Sequence of chain 1.A:
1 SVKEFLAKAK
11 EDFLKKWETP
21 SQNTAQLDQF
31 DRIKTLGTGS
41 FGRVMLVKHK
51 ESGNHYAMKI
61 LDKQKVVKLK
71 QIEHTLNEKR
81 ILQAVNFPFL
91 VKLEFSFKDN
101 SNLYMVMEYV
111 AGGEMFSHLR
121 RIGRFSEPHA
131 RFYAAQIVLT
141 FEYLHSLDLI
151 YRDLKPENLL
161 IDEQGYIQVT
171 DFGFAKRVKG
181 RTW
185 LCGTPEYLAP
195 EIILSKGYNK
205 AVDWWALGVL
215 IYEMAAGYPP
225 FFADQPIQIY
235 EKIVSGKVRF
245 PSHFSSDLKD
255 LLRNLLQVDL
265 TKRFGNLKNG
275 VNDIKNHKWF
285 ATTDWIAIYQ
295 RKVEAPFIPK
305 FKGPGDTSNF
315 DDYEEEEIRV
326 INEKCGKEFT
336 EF

The protein below binds the small molecule below.
Small molecule (SMILES): CC[C@H](C)[C@H](NC(=O)[C@H](C)NC(=O)[C@H](CC(N)=O)NC(=O)[C@H](CCCN=C(N)N)NC(=O)[C@H](CCCN=C(N)N)NC(=O)CNC(=O)[C@@H](NC(=O)[C@H](CCCN=C(N)N)NC(=O)CNC(=O)[C@H](CO)NC(=O)[C@H](C)NC(=O)[C@@H](NC(=O)[C@H](Cc1ccccc1)NC(=O)[C@H](CC(=O)O)NC(=O)[C@H](C)NC(=O)[C@H](Cc1ccc(O)cc1)NC(=O)[C@@H](NC(=O)[C@@H](N)[C@@H](C)O)[C@@H](C)O)[C@@H](C)CC)[C@@H](C)O)C(=O)N[C@@H](Cc1cnc[nH]1)C(=O)N[C@H](C=O)CC(=O)O

Binding-site contacts:
Ligand atom NE contacts residue GLU190 of chain 1.A at 2.6 Å (salt-bridge).
Ligand atom N contacts residue LEU185 of chain 1.A at 2.9 Å (h-bond).
Ligand atom N contacts residue PHE116 of chain 1.A at 3.4 Å.
Ligand atom CB contacts residue GLU157 of chain 1.A at 3.2 Å.
Ligand atom NH2 contacts residue GLU114 of chain 1.A at 2.6 Å (salt-bridge).
Ligand atom NH2 contacts residue GLU157 of chain 1.A at 2.9 Å (salt-bridge).
Ligand atom CA contacts residue LEU185 of chain 1.A at 3.4 Å (hydrophobic).
Ligand atom O contacts residue ARG120 of chain 1.A at 3.0 Å (salt-bridge).
Ligand atom CZ contacts residue GLU217 of chain 1.A at 3.4 Å.
Ligand atom O contacts residue GLY187 of chain 1.A at 3.2 Å (h-bond).
Ligand atom NE contacts residue ILE233 of chain 1.A at 3.5 Å.
Ligand atom NE2 contacts residue TPO184 of chain 1.A at 2.8 Å.
Ligand atom CZ contacts residue GLU190 of chain 1.A at 3.4 Å.
Ligand atom NH1 contacts residue GLU217 of chain 1.A at 2.8 Å (salt-bridge).
Ligand atom CB contacts residue ASP228 of chain 1.A at 3.5 Å.
Ligand atom CG1 contacts residue GLY187 of chain 1.A at 3.5 Å.
Ligand atom CE1 contacts residue GLN71 of chain 1.A at 3.0 Å.
Ligand atom O contacts residue LYS155 of chain 1.A at 2.7 Å (salt-bridge).
Ligand atom N contacts residue PHE226 of chain 1.A at 3.5 Å.
Ligand atom O contacts residue CYS186 of chain 1.A at 3.4 Å.
Ligand atom N contacts residue GLY187 of chain 1.A at 2.7 Å (h-bond).
Ligand atom CD2 contacts residue LEU185 of chain 1.A at 3.5 Å (hydrophobic).
Ligand atom C contacts residue GLY187 of chain 1.A at 3.5 Å.
Ligand atom ND1 contacts residue GLN71 of chain 1.A at 2.5 Å (h-bond).
Ligand atom CA contacts residue ASP228 of chain 1.A at 3.4 Å.
Ligand atom NE contacts residue GLU114 of chain 1.A at 2.7 Å (salt-bridge).
Ligand atom CA contacts residue GLY187 of chain 1.A at 3.3 Å.
Ligand atom CE1 contacts residue HIS74 of chain 1.A at 3.2 Å.
Ligand atom O contacts residue PHE116 of chain 1.A at 3.2 Å.
Ligand atom C contacts residue PHE116 of chain 1.A at 3.4 Å (hydrophobic).
Ligand atom CZ contacts residue GLU114 of chain 1.A at 3.5 Å.
Ligand atom NH1 contacts residue ASP315 of chain 1.A at 3.3 Å (salt-bridge).
Ligand atom NH2 contacts residue GLU190 of chain 1.A at 2.7 Å (salt-bridge).
Ligand atom NH2 contacts residue GLU217 of chain 1.A at 3.0 Å (salt-bridge).
Ligand atom NE contacts residue GLU157 of chain 1.A at 2.8 Å (salt-bridge).
Ligand atom N contacts residue ASP228 of chain 1.A at 3.0 Å (salt-bridge).
Ligand atom N contacts residue GLU157 of chain 1.A at 2.7 Å (salt-bridge).
Ligand atom NE contacts residue TYR317 of chain 1.A at 3.5 Å (h-bond).
Ligand atom CE1 contacts residue TPO184 of chain 1.A at 3.4 Å.
Ligand atom CD contacts residue ALA227 of chain 1.A at 3.3 Å (hydrophobic).